Sequence of chain 12.E:
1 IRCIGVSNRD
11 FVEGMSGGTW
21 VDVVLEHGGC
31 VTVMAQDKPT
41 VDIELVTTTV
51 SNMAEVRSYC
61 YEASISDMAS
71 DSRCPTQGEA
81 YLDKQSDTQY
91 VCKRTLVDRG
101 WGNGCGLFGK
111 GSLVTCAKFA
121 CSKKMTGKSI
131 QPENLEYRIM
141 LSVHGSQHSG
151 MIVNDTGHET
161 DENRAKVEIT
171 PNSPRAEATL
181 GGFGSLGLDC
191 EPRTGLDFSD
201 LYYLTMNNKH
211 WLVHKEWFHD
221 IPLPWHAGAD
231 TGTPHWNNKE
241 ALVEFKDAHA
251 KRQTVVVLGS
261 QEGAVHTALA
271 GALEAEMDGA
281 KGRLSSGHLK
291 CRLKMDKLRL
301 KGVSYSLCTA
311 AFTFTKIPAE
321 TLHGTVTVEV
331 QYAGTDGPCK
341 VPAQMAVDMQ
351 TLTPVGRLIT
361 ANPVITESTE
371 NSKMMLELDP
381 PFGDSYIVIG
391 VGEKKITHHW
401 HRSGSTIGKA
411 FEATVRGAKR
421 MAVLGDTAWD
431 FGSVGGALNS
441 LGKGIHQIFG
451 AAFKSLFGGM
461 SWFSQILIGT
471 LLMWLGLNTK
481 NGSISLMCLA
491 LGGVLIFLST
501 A

Binding-site contacts:
Ligand atom O7 contacts residue ASN154 of chain 12.E at 3.2 Å (h-bond).
Ligand atom C8 contacts residue ASN154 of chain 12.E at 4.5 Å.
Ligand atom N2 contacts residue ASN154 of chain 12.E at 4.0 Å.
Ligand atom C2 contacts residue ASN154 of chain 12.E at 4.1 Å.
Ligand atom O5 contacts residue MET151 of chain 12.E at 4.2 Å.
Ligand atom C7 contacts residue ASN154 of chain 12.E at 3.7 Å.
Ligand atom C7 contacts residue THR156 of chain 12.E at 3.6 Å.
Ligand atom C2 contacts residue THR156 of chain 12.E at 3.9 Å.
Ligand atom C1 contacts residue THR156 of chain 12.E at 3.6 Å.
Ligand atom C1 contacts residue ASN154 of chain 12.E at 3.1 Å.
Ligand atom C8 contacts residue THR156 of chain 12.E at 3.7 Å.
Ligand atom O7 contacts residue THR156 of chain 12.E at 4.5 Å.
Ligand atom N2 contacts residue THR156 of chain 12.E at 3.2 Å.
Ligand atom O6 contacts residue MET151 of chain 12.E at 3.5 Å.
Ligand atom C3 contacts residue THR156 of chain 12.E at 4.4 Å.
Ligand atom O5 contacts residue ASN154 of chain 12.E at 3.8 Å.

This protein binds this small molecule.
Small molecule (SMILES): CC(=O)N[C@H]1[C@H](O[C@H]2[C@H](O)[C@@H](NC(C)=O)CO[C@@H]2CO)O[C@H](CO)[C@@H](O)[C@@H]1O